Sequence of chain 3.A:
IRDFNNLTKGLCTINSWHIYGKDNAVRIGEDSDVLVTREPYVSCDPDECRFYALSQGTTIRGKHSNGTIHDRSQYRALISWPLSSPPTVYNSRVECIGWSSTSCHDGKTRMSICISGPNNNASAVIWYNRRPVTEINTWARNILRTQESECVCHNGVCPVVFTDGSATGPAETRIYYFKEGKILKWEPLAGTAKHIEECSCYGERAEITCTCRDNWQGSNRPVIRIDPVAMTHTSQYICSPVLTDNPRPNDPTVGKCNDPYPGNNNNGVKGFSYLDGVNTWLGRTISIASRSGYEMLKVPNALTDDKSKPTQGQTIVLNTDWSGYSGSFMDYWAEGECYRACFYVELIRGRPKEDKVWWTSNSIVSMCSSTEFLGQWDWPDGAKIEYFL

The protein below binds the small molecule below.
Small molecule (SMILES): CC(=O)N[C@@H]1[C@@H](O)[C@H](O)[C@@H](CO)O[C@H]1O

Binding-site contacts:
Ligand atom C3 contacts residue ASN66 of chain 3.A at 3.7 Å.
Ligand atom C7 contacts residue TRP358 of chain 3.A at 3.9 Å (hydrophobic).
Ligand atom C4 contacts residue ASN66 of chain 3.A at 4.2 Å.
Ligand atom C5 contacts residue TRP358 of chain 3.A at 3.8 Å (hydrophobic).
Ligand atom N2 contacts residue TRP358 of chain 3.A at 3.4 Å (h-bond).
Ligand atom O7 contacts residue ASN66 of chain 3.A at 3.8 Å.
Ligand atom C8 contacts residue TRP358 of chain 3.A at 3.4 Å (hydrophobic).
Ligand atom C7 contacts residue ASN66 of chain 3.A at 3.5 Å.
Ligand atom N2 contacts residue ASN66 of chain 3.A at 2.8 Å (h-bond).
Ligand atom O5 contacts residue ASN66 of chain 3.A at 2.4 Å (h-bond).
Ligand atom C4 contacts residue TRP358 of chain 3.A at 4.3 Å (hydrophobic).
Ligand atom C1 contacts residue ASN66 of chain 3.A at 1.5 Å.
Ligand atom C3 contacts residue TRP358 of chain 3.A at 4.1 Å (hydrophobic).
Ligand atom O4 contacts residue TRP358 of chain 3.A at 4.0 Å.
Ligand atom C5 contacts residue ASN66 of chain 3.A at 3.6 Å.
Ligand atom C2 contacts residue ASN66 of chain 3.A at 2.4 Å.
Ligand atom C1 contacts residue TRP358 of chain 3.A at 3.8 Å (hydrophobic).
Ligand atom C2 contacts residue TRP358 of chain 3.A at 4.3 Å (hydrophobic).
Ligand atom O5 contacts residue TRP358 of chain 3.A at 4.3 Å.